This small molecule binds to this protein.
Small molecule (SMILES): Nc1ccnc(=O)[nH]1

Sequence of chain 1.H:
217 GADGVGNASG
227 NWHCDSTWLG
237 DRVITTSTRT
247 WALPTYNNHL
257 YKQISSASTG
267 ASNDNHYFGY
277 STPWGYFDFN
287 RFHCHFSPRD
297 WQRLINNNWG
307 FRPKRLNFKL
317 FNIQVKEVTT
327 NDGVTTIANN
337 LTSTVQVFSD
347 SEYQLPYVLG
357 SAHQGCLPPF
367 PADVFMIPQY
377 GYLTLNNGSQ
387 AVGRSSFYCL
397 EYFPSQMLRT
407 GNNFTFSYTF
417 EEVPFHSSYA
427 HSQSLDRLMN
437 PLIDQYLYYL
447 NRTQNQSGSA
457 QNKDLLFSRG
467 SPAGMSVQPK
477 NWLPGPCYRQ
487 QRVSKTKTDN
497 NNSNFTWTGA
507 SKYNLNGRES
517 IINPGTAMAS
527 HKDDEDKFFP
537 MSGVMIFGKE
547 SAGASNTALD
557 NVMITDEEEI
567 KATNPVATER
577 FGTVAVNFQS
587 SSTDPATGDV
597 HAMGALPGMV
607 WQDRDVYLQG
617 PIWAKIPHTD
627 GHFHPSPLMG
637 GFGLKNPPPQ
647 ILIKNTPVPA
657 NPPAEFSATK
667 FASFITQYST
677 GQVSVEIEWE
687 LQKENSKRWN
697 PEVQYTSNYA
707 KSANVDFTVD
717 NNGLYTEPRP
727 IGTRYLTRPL

Binding-site contacts:
Ligand atom N4 contacts residue PRO631 of chain 1.A at 4.4 Å.
Ligand atom C2 contacts residue HIS630 of chain 1.A at 3.2 Å.
Ligand atom N4 contacts residue HIS630 of chain 1.A at 3.0 Å.
Ligand atom N1 contacts residue HIS630 of chain 1.A at 4.2 Å.
Ligand atom C4 contacts residue HIS630 of chain 1.A at 3.2 Å.
Ligand atom C6 contacts residue HIS628 of chain 1.H at 2.7 Å.
Ligand atom N1 contacts residue TRP607 of chain 1.A at 4.5 Å.
Ligand atom N1 contacts residue HIS628 of chain 1.H at 2.3 Å (h-bond).
Ligand atom N3 contacts residue HIS628 of chain 1.H at 4.3 Å.
Ligand atom C5 contacts residue HIS628 of chain 1.H at 3.9 Å.
Ligand atom O2 contacts residue HIS628 of chain 1.H at 3.4 Å (h-bond).
Ligand atom C5 contacts residue PHE629 of chain 1.A at 4.0 Å (hydrophobic).
Ligand atom C6 contacts residue PHE629 of chain 1.H at 4.0 Å (hydrophobic).
Ligand atom N1 contacts residue PHE629 of chain 1.H at 4.2 Å.
Ligand atom O2 contacts residue GLY627 of chain 1.H at 3.4 Å.
Ligand atom C2 contacts residue GLY627 of chain 1.H at 4.1 Å.
Ligand atom N3 contacts residue HIS630 of chain 1.A at 2.6 Å (h-bond).
Ligand atom C4 contacts residue HIS628 of chain 1.H at 4.5 Å.
Ligand atom C2 contacts residue HIS628 of chain 1.H at 3.3 Å.
Ligand atom N4 contacts residue PHE629 of chain 1.A at 4.4 Å.
Ligand atom O2 contacts residue HIS630 of chain 1.A at 3.5 Å.
Ligand atom C5 contacts residue HIS630 of chain 1.A at 4.3 Å.
Ligand atom O2 contacts residue ASP626 of chain 1.H at 3.6 Å (salt-bridge).

Sequence of chain 1.A:
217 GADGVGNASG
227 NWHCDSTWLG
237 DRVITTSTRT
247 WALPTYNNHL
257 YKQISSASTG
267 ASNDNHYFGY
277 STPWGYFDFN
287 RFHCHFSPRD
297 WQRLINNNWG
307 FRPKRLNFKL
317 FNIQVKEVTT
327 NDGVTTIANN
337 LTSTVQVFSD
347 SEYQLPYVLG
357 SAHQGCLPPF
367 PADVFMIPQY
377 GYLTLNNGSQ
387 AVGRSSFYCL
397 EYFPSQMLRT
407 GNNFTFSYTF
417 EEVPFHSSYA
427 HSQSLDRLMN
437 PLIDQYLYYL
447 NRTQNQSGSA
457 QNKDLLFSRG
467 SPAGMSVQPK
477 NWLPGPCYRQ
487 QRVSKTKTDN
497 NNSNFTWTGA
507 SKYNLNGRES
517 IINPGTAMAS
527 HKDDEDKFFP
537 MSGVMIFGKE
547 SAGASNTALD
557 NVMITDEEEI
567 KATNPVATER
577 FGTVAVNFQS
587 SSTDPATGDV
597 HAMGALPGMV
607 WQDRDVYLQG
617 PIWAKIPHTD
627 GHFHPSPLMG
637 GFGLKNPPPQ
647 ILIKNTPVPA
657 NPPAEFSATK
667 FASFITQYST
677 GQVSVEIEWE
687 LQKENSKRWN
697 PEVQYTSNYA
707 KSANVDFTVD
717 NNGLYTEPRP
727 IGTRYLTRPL